Binding-site contacts:
Ligand atom C3 contacts residue ASN748 of chain 1.A at 3.8 Å.
Ligand atom C5 contacts residue ASN748 of chain 1.A at 3.6 Å.
Ligand atom O5 contacts residue LYS741 of chain 1.A at 3.9 Å.
Ligand atom N2 contacts residue ASN748 of chain 1.A at 2.9 Å (h-bond).
Ligand atom C5 contacts residue LYS741 of chain 1.A at 4.3 Å.
Ligand atom C1 contacts residue ASN748 of chain 1.A at 1.4 Å.
Ligand atom C1 contacts residue LYS741 of chain 1.A at 3.9 Å.
Ligand atom C2 contacts residue ASN748 of chain 1.A at 2.5 Å.
Ligand atom O5 contacts residue ASN748 of chain 1.A at 2.4 Å (h-bond).
Ligand atom O6 contacts residue LYS741 of chain 1.A at 4.2 Å.
Ligand atom C4 contacts residue ASN748 of chain 1.A at 4.2 Å.
Ligand atom C8 contacts residue ASN748 of chain 1.A at 4.3 Å.
Ligand atom C7 contacts residue ASN748 of chain 1.A at 3.1 Å.
Ligand atom O6 contacts residue ASN748 of chain 1.A at 4.2 Å.
Ligand atom O7 contacts residue ASN748 of chain 1.A at 2.9 Å (h-bond).

Sequence of chain 1.A:
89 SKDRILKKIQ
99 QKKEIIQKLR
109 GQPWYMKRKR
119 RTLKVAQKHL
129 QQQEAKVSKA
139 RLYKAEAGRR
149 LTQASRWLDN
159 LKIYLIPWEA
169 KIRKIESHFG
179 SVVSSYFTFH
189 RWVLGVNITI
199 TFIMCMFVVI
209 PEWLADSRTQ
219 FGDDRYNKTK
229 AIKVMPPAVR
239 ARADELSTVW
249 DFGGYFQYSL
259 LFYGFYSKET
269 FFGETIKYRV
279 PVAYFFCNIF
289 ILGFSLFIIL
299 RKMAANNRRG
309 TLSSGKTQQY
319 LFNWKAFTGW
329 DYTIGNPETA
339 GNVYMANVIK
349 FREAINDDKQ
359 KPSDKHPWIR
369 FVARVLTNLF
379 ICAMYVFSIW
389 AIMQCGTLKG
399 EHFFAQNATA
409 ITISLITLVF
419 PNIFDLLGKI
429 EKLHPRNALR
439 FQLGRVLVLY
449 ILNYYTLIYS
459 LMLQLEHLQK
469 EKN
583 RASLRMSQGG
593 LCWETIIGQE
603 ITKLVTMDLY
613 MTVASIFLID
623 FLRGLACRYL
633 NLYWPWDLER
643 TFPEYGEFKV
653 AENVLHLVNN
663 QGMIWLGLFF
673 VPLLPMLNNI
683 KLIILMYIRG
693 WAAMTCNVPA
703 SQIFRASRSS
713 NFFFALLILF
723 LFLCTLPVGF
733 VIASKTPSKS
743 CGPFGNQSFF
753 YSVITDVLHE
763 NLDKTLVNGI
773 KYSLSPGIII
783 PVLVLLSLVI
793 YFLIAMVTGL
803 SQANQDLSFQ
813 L

This protein binds this small molecule.
Small molecule (SMILES): CC(=O)N[C@@H]1[C@@H](O)[C@H](O)[C@@H](CO)O[C@H]1O